This small molecule binds to this protein.
Small molecule (SMILES): C[C@@H](OP(=O)(O)O)C(=O)O

Binding-site contacts:
Ligand atom O1P contacts residue ARG403 of chain 1.G at 3.1 Å (salt-bridge).
Ligand atom C1 contacts residue ALA121 of chain 1.G at 3.9 Å (hydrophobic).
Ligand atom P contacts residue THR94 of chain 1.G at 4.4 Å.
Ligand atom O1P contacts residue ARG125 of chain 1.G at 4.5 Å.
Ligand atom C1 contacts residue MG1 of chain 1.FA at 2.8 Å.
Ligand atom O3P contacts residue THR94 of chain 1.G at 4.1 Å.
Ligand atom O3P contacts residue MG1 of chain 1.FA at 4.0 Å.
Ligand atom C3 contacts residue ILE122 of chain 1.G at 4.0 Å (hydrophobic).
Ligand atom O2P contacts residue ARG403 of chain 1.G at 2.9 Å (salt-bridge).
Ligand atom P contacts residue ARG96 of chain 1.G at 4.1 Å.
Ligand atom O2' contacts residue ALA121 of chain 1.G at 3.3 Å (h-bond).
Ligand atom C2 contacts residue MG1 of chain 1.FA at 3.7 Å.
Ligand atom O2 contacts residue ARG96 of chain 1.G at 3.7 Å.
Ligand atom O2' contacts residue MG1 of chain 1.FA at 3.2 Å.
Ligand atom C3 contacts residue CYS120 of chain 1.G at 2.8 Å (hydrophobic).
Ligand atom C2 contacts residue ALA121 of chain 1.G at 4.3 Å (hydrophobic).
Ligand atom O2P contacts residue THR94 of chain 1.G at 3.7 Å.
Ligand atom O3P contacts residue MET95 of chain 1.G at 3.7 Å.
Ligand atom P contacts residue MG1 of chain 1.FA at 3.5 Å.
Ligand atom O2 contacts residue MG1 of chain 1.FA at 3.9 Å.
Ligand atom C1 contacts residue CYS120 of chain 1.G at 2.7 Å (hydrophobic).
Ligand atom O2 contacts residue ARG125 of chain 1.G at 4.2 Å.
Ligand atom O2 contacts residue CYS120 of chain 1.G at 2.3 Å (h-bond).
Ligand atom O3P contacts residue ARG96 of chain 1.G at 2.9 Å (salt-bridge).
Ligand atom O1P contacts residue ARG96 of chain 1.G at 4.0 Å.
Ligand atom O2' contacts residue CYS120 of chain 1.G at 3.3 Å (h-bond).
Ligand atom O2P contacts residue MG1 of chain 1.FA at 2.2 Å.
Ligand atom O1 contacts residue CYS120 of chain 1.G at 3.5 Å (h-bond).
Ligand atom O1 contacts residue GLY119 of chain 1.G at 4.0 Å.
Ligand atom O1 contacts residue MG1 of chain 1.FA at 2.2 Å.
Ligand atom P contacts residue ARG403 of chain 1.G at 3.9 Å.
Ligand atom P contacts residue CYS120 of chain 1.G at 3.9 Å.
Ligand atom C3 contacts residue MG1 of chain 1.FA at 4.1 Å.
Ligand atom C2 contacts residue CYS120 of chain 1.G at 1.7 Å (hydrophobic).
Ligand atom C3 contacts residue LEU376 of chain 1.G at 4.2 Å (hydrophobic).

Sequence of chain 1.G:
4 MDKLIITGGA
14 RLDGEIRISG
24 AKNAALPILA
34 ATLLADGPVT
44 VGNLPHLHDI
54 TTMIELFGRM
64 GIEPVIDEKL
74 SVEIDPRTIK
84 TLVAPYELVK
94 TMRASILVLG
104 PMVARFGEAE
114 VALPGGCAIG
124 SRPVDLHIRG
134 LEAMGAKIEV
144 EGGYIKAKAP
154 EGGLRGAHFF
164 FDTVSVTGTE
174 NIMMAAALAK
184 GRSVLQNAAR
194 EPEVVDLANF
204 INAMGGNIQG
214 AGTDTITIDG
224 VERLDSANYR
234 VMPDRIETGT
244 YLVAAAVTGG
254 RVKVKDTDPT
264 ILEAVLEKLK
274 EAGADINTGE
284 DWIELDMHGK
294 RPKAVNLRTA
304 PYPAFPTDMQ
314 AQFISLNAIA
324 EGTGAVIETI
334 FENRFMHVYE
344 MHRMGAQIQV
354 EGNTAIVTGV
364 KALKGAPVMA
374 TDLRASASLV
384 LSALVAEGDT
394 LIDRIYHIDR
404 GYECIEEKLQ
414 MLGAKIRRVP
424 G